This protein binds this small molecule.
Small molecule (SMILES): CC(C)C[C@H](NC(=O)[C@H](C)NC(=O)CNC(=O)[C@@H](N)Cc1ccccc1)C(=O)N[C@@H](CC(C)C)C(=O)N[C@@H](C)C(=O)O

Sequence of chain 42.B:
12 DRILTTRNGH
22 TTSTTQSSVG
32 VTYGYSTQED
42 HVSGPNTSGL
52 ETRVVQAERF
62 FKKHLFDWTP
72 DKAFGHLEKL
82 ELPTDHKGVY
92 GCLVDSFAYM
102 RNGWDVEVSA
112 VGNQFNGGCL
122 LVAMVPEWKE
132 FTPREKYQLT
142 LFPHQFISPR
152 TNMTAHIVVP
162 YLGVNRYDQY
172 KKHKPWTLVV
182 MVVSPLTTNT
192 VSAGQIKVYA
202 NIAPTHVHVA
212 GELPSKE

Binding-site contacts:
Ligand atom C contacts residue ILE14 of chain 42.B at 3.4 Å (hydrophobic).
Ligand atom O contacts residue LEU15 of chain 42.B at 3.5 Å.
Ligand atom CD2 contacts residue THR17 of chain 42.B at 3.7 Å.
Ligand atom CA contacts residue THR16 of chain 42.B at 3.6 Å.
Ligand atom N contacts residue ASP12 of chain 42.B at 4.1 Å.
Ligand atom N contacts residue ILE14 of chain 42.B at 3.5 Å.
Ligand atom CB contacts residue ARG18 of chain 42.B at 4.2 Å.
Ligand atom C contacts residue ILE14 of chain 42.B at 4.2 Å (hydrophobic).
Ligand atom CB contacts residue ILE14 of chain 42.B at 4.1 Å (hydrophobic).
Ligand atom N contacts residue ILE14 of chain 42.B at 3.0 Å (h-bond).
Ligand atom N contacts residue THR16 of chain 42.B at 2.9 Å (h-bond).
Ligand atom O contacts residue ARG18 of chain 42.B at 3.6 Å (salt-bridge).
Ligand atom C contacts residue ARG18 of chain 42.B at 3.8 Å.
Ligand atom CB contacts residue THR16 of chain 42.B at 4.2 Å.
Ligand atom O contacts residue ILE14 of chain 42.B at 3.5 Å (h-bond).
Ligand atom CB contacts residue THR17 of chain 42.B at 4.0 Å.
Ligand atom CD2 contacts residue HIS157 of chain 42.B at 3.7 Å.
Ligand atom O contacts residue ILE14 of chain 42.B at 3.1 Å.
Ligand atom CA contacts residue ILE14 of chain 42.B at 3.3 Å (hydrophobic).
Ligand atom CG contacts residue THR17 of chain 42.B at 4.3 Å.
Ligand atom C contacts residue THR16 of chain 42.B at 3.7 Å.
Ligand atom CD1 contacts residue TYR34 of chain 42.B at 3.0 Å (hydrophobic).
Ligand atom CD1 contacts residue THR16 of chain 42.B at 3.1 Å.
Ligand atom CE1 contacts residue ASP12 of chain 42.B at 3.5 Å.
Ligand atom CD1 contacts residue ASP12 of chain 42.B at 3.8 Å.
Ligand atom CA contacts residue ARG18 of chain 42.B at 3.8 Å.
Ligand atom O contacts residue THR17 of chain 42.B at 3.8 Å.
Ligand atom CD2 contacts residue ASP106 of chain 42.B at 4.1 Å.
Ligand atom C contacts residue ILE14 of chain 42.B at 3.6 Å (hydrophobic).
Ligand atom CD2 contacts residue VAL32 of chain 42.B at 3.9 Å (hydrophobic).
Ligand atom C contacts residue THR16 of chain 42.B at 4.2 Å.
Ligand atom CB contacts residue LEU15 of chain 42.B at 4.1 Å (hydrophobic).
Ligand atom CA contacts residue ASP12 of chain 42.B at 3.7 Å.
Ligand atom CA contacts residue ILE14 of chain 42.B at 4.0 Å (hydrophobic).
Ligand atom CG contacts residue ILE14 of chain 42.B at 4.2 Å (hydrophobic).
Ligand atom CD1 contacts residue ILE14 of chain 42.B at 3.6 Å (hydrophobic).
Ligand atom C contacts residue ARG18 of chain 42.B at 4.1 Å.
Ligand atom O contacts residue THR16 of chain 42.B at 3.1 Å (h-bond).
Ligand atom CG contacts residue THR16 of chain 42.B at 4.0 Å.
Ligand atom O contacts residue ARG18 of chain 42.B at 3.0 Å (salt-bridge).